Binding-site contacts:
Ligand atom C2 contacts residue ASN416 of chain 2.I at 2.4 Å.
Ligand atom O7 contacts residue ASN416 of chain 2.I at 3.2 Å (h-bond).
Ligand atom C7 contacts residue ASN416 of chain 2.I at 3.2 Å.
Ligand atom O5 contacts residue PRO261 of chain 2.I at 3.9 Å.
Ligand atom C5 contacts residue ASN416 of chain 2.I at 3.7 Å.
Ligand atom N2 contacts residue ASN416 of chain 2.I at 2.9 Å (h-bond).
Ligand atom C1 contacts residue ASN416 of chain 2.I at 1.4 Å.
Ligand atom C8 contacts residue ASN416 of chain 2.I at 4.4 Å.
Ligand atom C8 contacts residue ASN232 of chain 2.I at 3.4 Å.
Ligand atom O5 contacts residue ASN416 of chain 2.I at 2.4 Å (h-bond).
Ligand atom C4 contacts residue ASN416 of chain 2.I at 4.2 Å.
Ligand atom C3 contacts residue ASN416 of chain 2.I at 3.8 Å.
Ligand atom O7 contacts residue ASN232 of chain 2.I at 3.8 Å.
Ligand atom C7 contacts residue ASN232 of chain 2.I at 4.0 Å.
Ligand atom C8 contacts residue NAG1 of chain 2.HA at 3.6 Å.

Sequence of chain 2.I:
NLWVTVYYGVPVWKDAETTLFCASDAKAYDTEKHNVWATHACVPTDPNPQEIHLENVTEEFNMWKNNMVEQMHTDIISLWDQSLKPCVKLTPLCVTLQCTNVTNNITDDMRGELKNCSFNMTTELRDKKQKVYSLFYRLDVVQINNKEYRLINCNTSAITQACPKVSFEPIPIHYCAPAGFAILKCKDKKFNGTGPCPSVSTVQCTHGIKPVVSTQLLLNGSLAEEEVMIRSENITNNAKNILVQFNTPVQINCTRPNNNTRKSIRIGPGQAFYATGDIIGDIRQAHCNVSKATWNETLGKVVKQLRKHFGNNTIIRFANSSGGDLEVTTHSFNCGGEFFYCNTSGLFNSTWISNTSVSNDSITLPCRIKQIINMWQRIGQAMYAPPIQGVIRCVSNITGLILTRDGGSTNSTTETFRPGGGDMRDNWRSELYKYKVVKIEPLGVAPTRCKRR

A protein and the small-molecule ligand that binds it are described below.
Small molecule (SMILES): CC(=O)N[C@@H]1[C@@H](O)[C@H](O)[C@@H](CO)O[C@H]1O